Sequence of chain 1.D:
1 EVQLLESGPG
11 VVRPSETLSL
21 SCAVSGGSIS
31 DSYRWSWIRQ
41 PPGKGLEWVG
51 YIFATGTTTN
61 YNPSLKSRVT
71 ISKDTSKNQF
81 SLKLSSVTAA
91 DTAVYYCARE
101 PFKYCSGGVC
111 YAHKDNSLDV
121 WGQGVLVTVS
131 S

Sequence of chain 1.B:
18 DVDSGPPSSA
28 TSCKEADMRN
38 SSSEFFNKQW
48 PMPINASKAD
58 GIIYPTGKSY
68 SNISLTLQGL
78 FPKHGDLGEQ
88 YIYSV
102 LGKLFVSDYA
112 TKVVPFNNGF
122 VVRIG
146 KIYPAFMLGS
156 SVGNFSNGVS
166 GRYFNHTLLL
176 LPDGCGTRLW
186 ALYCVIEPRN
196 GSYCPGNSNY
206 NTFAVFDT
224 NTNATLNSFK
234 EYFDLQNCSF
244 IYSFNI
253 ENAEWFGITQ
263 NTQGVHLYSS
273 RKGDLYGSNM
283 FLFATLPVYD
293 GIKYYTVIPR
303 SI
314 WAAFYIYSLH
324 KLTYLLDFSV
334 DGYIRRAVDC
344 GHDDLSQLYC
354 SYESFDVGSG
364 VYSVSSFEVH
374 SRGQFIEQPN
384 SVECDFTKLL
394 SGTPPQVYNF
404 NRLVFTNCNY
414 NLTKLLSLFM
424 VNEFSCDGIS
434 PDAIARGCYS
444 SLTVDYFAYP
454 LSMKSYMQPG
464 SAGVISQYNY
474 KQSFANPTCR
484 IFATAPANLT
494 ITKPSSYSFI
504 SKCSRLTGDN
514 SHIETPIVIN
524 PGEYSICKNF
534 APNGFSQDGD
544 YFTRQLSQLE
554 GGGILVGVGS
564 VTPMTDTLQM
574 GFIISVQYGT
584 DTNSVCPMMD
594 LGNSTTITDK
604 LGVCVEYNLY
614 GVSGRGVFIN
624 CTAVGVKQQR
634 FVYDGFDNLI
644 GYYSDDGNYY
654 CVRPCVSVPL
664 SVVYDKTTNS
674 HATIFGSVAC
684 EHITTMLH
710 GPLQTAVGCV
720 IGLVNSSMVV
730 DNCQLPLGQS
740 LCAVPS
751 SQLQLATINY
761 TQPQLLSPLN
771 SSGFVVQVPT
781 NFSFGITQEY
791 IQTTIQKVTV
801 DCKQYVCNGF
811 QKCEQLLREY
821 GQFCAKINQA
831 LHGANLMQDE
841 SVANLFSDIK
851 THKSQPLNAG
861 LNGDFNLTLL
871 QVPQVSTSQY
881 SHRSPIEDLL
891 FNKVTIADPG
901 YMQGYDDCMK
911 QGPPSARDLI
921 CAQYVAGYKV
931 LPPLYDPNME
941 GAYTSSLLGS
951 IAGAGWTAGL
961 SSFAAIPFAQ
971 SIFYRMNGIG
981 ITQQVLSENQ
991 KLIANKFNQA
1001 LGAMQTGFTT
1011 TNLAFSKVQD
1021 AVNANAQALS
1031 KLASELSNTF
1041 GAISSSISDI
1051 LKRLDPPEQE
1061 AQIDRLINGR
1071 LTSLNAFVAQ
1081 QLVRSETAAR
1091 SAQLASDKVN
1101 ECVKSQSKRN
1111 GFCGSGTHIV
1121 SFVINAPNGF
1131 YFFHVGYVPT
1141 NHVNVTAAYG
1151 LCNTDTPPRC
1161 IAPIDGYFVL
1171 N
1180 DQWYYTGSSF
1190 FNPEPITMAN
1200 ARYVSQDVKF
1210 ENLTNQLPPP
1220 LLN

Binding-site contacts:
Ligand atom C4 contacts residue ASN170 of chain 1.C at 4.2 Å.
Ligand atom C5 contacts residue SER106 of chain 1.D at 4.5 Å.
Ligand atom O3 contacts residue TYR104 of chain 1.D at 4.2 Å.
Ligand atom O3 contacts residue ASN532 of chain 1.B at 3.1 Å (h-bond).
Ligand atom C3 contacts residue ASN532 of chain 1.B at 3.5 Å.
Ligand atom C7 contacts residue PRO535 of chain 1.B at 4.3 Å (hydrophobic).
Ligand atom C3 contacts residue SER106 of chain 1.D at 4.2 Å.
Ligand atom N2 contacts residue ASN532 of chain 1.B at 3.5 Å (h-bond).
Ligand atom C6 contacts residue SER106 of chain 1.D at 3.7 Å.
Ligand atom C1 contacts residue ASN170 of chain 1.C at 1.4 Å.
Ligand atom O6 contacts residue PHE533 of chain 1.B at 3.5 Å (h-bond).
Ligand atom O6 contacts residue SER106 of chain 1.D at 4.2 Å.
Ligand atom C5 contacts residue TYR104 of chain 1.D at 4.3 Å (hydrophobic).
Ligand atom O7 contacts residue ASN532 of chain 1.B at 3.6 Å.
Ligand atom O5 contacts residue SER106 of chain 1.D at 4.5 Å.
Ligand atom O6 contacts residue TYR104 of chain 1.D at 3.8 Å.
Ligand atom C7 contacts residue ASN170 of chain 1.C at 3.7 Å.
Ligand atom O7 contacts residue LYS531 of chain 1.B at 3.7 Å.
Ligand atom O7 contacts residue PRO535 of chain 1.B at 3.9 Å.
Ligand atom O3 contacts residue PRO535 of chain 1.B at 4.3 Å.
Ligand atom C2 contacts residue TYR104 of chain 1.D at 4.5 Å (hydrophobic).
Ligand atom O3 contacts residue SER106 of chain 1.D at 3.2 Å (h-bond).
Ligand atom O6 contacts residue PHE169 of chain 1.C at 4.2 Å.
Ligand atom C8 contacts residue PRO535 of chain 1.B at 4.1 Å (hydrophobic).
Ligand atom C8 contacts residue ASN170 of chain 1.C at 4.1 Å.
Ligand atom O3 contacts residue SER106 of chain 1.D at 4.5 Å.
Ligand atom C2 contacts residue ASN170 of chain 1.C at 2.5 Å.
Ligand atom C6 contacts residue TYR104 of chain 1.D at 4.3 Å (hydrophobic).
Ligand atom N2 contacts residue ASN170 of chain 1.C at 2.9 Å (h-bond).
Ligand atom C5 contacts residue ASN170 of chain 1.C at 3.6 Å.
Ligand atom O6 contacts residue PRO535 of chain 1.B at 4.3 Å.
Ligand atom C3 contacts residue ASN170 of chain 1.C at 3.8 Å.
Ligand atom C8 contacts residue GLY107 of chain 1.D at 4.0 Å.
Ligand atom O4 contacts residue ASN532 of chain 1.B at 4.5 Å.
Ligand atom O5 contacts residue ASN170 of chain 1.C at 2.3 Å (h-bond).
Ligand atom C7 contacts residue ASN532 of chain 1.B at 4.0 Å.

Sequence of chain 1.C:
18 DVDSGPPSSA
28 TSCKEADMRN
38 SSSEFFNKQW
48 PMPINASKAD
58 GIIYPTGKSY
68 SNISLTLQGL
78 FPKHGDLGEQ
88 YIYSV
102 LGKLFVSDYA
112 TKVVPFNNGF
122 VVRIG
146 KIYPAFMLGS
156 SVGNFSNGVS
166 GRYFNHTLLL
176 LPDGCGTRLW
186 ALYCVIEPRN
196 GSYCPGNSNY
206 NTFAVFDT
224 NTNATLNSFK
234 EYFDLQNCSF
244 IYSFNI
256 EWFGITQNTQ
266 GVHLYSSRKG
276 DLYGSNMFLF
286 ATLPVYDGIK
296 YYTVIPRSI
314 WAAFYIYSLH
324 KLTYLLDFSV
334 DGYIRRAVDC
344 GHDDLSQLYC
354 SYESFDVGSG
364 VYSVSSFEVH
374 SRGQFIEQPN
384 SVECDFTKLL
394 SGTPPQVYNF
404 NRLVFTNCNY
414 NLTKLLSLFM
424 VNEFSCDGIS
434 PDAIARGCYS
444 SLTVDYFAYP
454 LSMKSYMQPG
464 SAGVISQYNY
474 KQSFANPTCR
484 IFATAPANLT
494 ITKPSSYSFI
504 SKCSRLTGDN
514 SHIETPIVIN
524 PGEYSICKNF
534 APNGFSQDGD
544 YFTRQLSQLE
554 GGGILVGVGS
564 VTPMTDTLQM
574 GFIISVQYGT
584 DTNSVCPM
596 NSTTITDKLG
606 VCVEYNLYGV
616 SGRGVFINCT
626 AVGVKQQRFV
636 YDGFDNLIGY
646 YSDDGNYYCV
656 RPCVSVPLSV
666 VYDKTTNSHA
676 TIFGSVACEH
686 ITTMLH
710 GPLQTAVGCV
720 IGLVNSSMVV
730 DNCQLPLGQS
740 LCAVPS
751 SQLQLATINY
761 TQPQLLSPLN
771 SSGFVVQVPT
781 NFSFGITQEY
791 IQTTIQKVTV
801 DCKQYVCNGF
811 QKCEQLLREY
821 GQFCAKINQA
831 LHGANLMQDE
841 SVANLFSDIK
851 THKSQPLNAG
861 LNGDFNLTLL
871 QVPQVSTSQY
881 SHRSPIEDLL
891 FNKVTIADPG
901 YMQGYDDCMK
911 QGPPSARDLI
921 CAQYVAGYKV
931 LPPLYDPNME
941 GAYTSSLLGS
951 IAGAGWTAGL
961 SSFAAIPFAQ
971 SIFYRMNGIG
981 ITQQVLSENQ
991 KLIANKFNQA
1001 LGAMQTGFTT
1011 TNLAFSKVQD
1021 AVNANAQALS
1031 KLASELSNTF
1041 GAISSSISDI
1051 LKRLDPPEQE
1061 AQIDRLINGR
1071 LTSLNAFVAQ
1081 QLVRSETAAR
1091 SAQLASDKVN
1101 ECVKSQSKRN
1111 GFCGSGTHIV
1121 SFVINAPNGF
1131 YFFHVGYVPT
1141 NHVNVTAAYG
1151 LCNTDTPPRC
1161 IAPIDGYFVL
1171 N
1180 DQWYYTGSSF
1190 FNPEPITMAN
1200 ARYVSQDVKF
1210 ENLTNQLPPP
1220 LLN

The small molecule below binds the protein below.
Small molecule (SMILES): CC(=O)N[C@H]1[C@H](O[C@H]2[C@H](O)[C@@H](NC(C)=O)CO[C@@H]2CO)O[C@H](CO)[C@@H](O[C@@H]2O[C@H](CO[C@H]3O[C@H](CO)[C@@H](O)[C@H](O)[C@@H]3O)[C@@H](O)[C@H](O[C@H]3O[C@H](CO)[C@@H](O)[C@H](O)[C@@H]3O)[C@@H]2O)[C@@H]1O